Binding-site contacts:
Ligand atom C3 contacts residue ASN61 of chain 1.A at 3.8 Å.
Ligand atom C4 contacts residue PHE59 of chain 1.A at 4.4 Å (hydrophobic).
Ligand atom C8 contacts residue CYS97 of chain 1.A at 4.1 Å (hydrophobic).
Ligand atom C4 contacts residue ASN61 of chain 1.A at 4.2 Å.
Ligand atom N2 contacts residue PHE59 of chain 1.A at 4.0 Å.
Ligand atom O7 contacts residue ASN61 of chain 1.A at 3.4 Å (h-bond).
Ligand atom O4 contacts residue PHE59 of chain 1.A at 3.8 Å.
Ligand atom O5 contacts residue ASN61 of chain 1.A at 2.3 Å (h-bond).
Ligand atom C2 contacts residue ASN61 of chain 1.A at 2.5 Å.
Ligand atom C7 contacts residue PHE59 of chain 1.A at 4.3 Å (hydrophobic).
Ligand atom O5 contacts residue PHE59 of chain 1.A at 4.5 Å.
Ligand atom C2 contacts residue PHE59 of chain 1.A at 4.3 Å (hydrophobic).
Ligand atom C8 contacts residue ASP98 of chain 1.A at 4.2 Å.
Ligand atom C3 contacts residue PHE59 of chain 1.A at 3.8 Å (hydrophobic).
Ligand atom C5 contacts residue PHE59 of chain 1.A at 4.0 Å (hydrophobic).
Ligand atom O7 contacts residue PHE59 of chain 1.A at 3.5 Å.
Ligand atom C1 contacts residue PHE59 of chain 1.A at 4.0 Å (hydrophobic).
Ligand atom C1 contacts residue ASN61 of chain 1.A at 1.4 Å.
Ligand atom C7 contacts residue ASN61 of chain 1.A at 3.4 Å.
Ligand atom C5 contacts residue ASN61 of chain 1.A at 3.6 Å.
Ligand atom N2 contacts residue ASN61 of chain 1.A at 3.0 Å (h-bond).
Ligand atom C8 contacts residue HIS57 of chain 1.A at 3.7 Å.

Sequence of chain 1.A:
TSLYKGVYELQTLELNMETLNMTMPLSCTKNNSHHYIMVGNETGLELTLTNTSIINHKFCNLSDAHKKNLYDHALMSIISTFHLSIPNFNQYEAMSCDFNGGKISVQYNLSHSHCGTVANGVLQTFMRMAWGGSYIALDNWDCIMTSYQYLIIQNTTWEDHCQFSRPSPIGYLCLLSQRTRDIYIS

This protein binds this small molecule.
Small molecule (SMILES): CC(=O)N[C@H]1[C@H](O[C@H]2[C@H](O)[C@@H](NC(C)=O)CO[C@@H]2CO[C@@H]2O[C@@H](C)[C@@H](O)[C@@H](O)[C@@H]2O)O[C@H](CO)[C@@H](O[C@@H]2O[C@H](CO[C@H]3O[C@H](CO)[C@@H](O)[C@H](O)[C@@H]3O)[C@@H](O)[C@H](O[C@H]3O[C@H](CO)[C@@H](O)[C@H](O)[C@@H]3O)[C@@H]2O)[C@@H]1O